A small-molecule ligand and the protein it binds are described below.
Small molecule (SMILES): CCCCCCCCCCO[C@@H]1O[C@H](CO)[C@@H](O[C@H]2O[C@H](CO)[C@@H](O)[C@H](O)[C@H]2O)[C@H](O)[C@H]1O

Binding-site contacts:
Ligand atom C57 contacts residue LEU91 of chain 1.B at 4.1 Å (hydrophobic).
Ligand atom C3 contacts residue PHE95 of chain 1.B at 4.0 Å (hydrophobic).
Ligand atom O61 contacts residue PRO92 of chain 1.B at 3.6 Å.
Ligand atom O4 contacts residue GLU99 of chain 1.B at 3.0 Å (salt-bridge).
Ligand atom C6 contacts residue PHE95 of chain 1.B at 4.0 Å (hydrophobic).
Ligand atom C8 contacts residue PHE95 of chain 1.B at 4.3 Å (hydrophobic).
Ligand atom O2 contacts residue PHE95 of chain 1.B at 3.9 Å.
Ligand atom C8 contacts residue GLU99 of chain 1.B at 3.9 Å.
Ligand atom O6 contacts residue PRO92 of chain 1.B at 4.1 Å.
Ligand atom C9 contacts residue PHE95 of chain 1.B at 3.9 Å (hydrophobic).
Ligand atom C4 contacts residue PHE95 of chain 1.B at 3.8 Å (hydrophobic).
Ligand atom O5 contacts residue PHE95 of chain 1.B at 4.2 Å.
Ligand atom C11 contacts residue PHE95 of chain 1.B at 4.4 Å (hydrophobic).
Ligand atom C9 contacts residue PRO92 of chain 1.B at 4.3 Å (hydrophobic).
Ligand atom C7 contacts residue GLU99 of chain 1.B at 3.4 Å.
Ligand atom C57 contacts residue PRO92 of chain 1.B at 3.7 Å (hydrophobic).
Ligand atom O2 contacts residue GLU99 of chain 1.B at 3.2 Å (salt-bridge).
Ligand atom O2 contacts residue ASN96 of chain 1.B at 3.8 Å.
Ligand atom C11 contacts residue PRO92 of chain 1.B at 3.5 Å (hydrophobic).
Ligand atom C57 contacts residue PHE95 of chain 1.B at 4.0 Å (hydrophobic).
Ligand atom O3 contacts residue GLU99 of chain 1.B at 4.3 Å.
Ligand atom C2 contacts residue PHE95 of chain 1.B at 3.9 Å (hydrophobic).
Ligand atom O7 contacts residue PHE95 of chain 1.B at 3.5 Å.

Sequence of chain 1.B:
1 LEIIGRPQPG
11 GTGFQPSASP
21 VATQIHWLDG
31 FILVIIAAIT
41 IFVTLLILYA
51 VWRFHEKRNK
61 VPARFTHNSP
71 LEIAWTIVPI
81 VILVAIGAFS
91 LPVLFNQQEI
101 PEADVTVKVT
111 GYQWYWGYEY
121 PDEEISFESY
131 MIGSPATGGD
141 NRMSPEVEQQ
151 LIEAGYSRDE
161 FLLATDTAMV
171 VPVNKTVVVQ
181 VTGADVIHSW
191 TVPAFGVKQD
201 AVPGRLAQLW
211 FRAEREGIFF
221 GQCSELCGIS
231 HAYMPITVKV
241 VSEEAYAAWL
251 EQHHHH